Binding-site contacts:
Ligand atom C18 contacts residue VAL183 of chain 1.A at 4.0 Å (hydrophobic).
Ligand atom C9 contacts residue LEU43 of chain 1.A at 4.1 Å (hydrophobic).
Ligand atom C1 contacts residue ASN169 of chain 1.A at 3.8 Å.
Ligand atom C6 contacts residue TYR101 of chain 1.A at 3.6 Å (hydrophobic).
Ligand atom C7 contacts residue ARG104 of chain 1.A at 3.6 Å.
Ligand atom C16 contacts residue GLU111 of chain 1.A at 3.7 Å.
Ligand atom C3 contacts residue PHE46 of chain 1.A at 4.1 Å (hydrophobic).
Ligand atom C1 contacts residue LEU43 of chain 1.A at 4.1 Å (hydrophobic).
Ligand atom C21 contacts residue PRO114 of chain 1.A at 4.0 Å (hydrophobic).
Ligand atom C15 contacts residue GLU111 of chain 1.A at 3.8 Å.
Ligand atom C11 contacts residue LEU43 of chain 1.A at 4.0 Å (hydrophobic).
Ligand atom O1 contacts residue GLN100 of chain 1.A at 2.7 Å (h-bond).
Ligand atom C4 contacts residue GLN100 of chain 1.A at 3.4 Å.
Ligand atom C21 contacts residue LEU28 of chain 1.A at 3.6 Å (hydrophobic).
Ligand atom C15 contacts residue ILE207 of chain 1.A at 3.9 Å (hydrophobic).
Ligand atom C27 contacts residue PHE17 of chain 1.A at 3.7 Å (hydrophobic).
Ligand atom C17 contacts residue PRO114 of chain 1.A at 4.0 Å (hydrophobic).
Ligand atom C6 contacts residue ARG104 of chain 1.A at 4.0 Å.
Ligand atom C22 contacts residue PRO114 of chain 1.A at 3.9 Å (hydrophobic).
Ligand atom C6 contacts residue GLN100 of chain 1.A at 3.5 Å.
Ligand atom C12 contacts residue LEU43 of chain 1.A at 4.1 Å (hydrophobic).
Ligand atom C1 contacts residue PHE46 of chain 1.A at 4.1 Å (hydrophobic).
Ligand atom C5 contacts residue TYR101 of chain 1.A at 3.8 Å (hydrophobic).
Ligand atom C5 contacts residue PHE46 of chain 1.A at 4.0 Å (hydrophobic).
Ligand atom C19 contacts residue ILE171 of chain 1.A at 4.0 Å (hydrophobic).
Ligand atom C16 contacts residue ILE207 of chain 1.A at 4.1 Å (hydrophobic).
Ligand atom C4 contacts residue TYR101 of chain 1.A at 3.6 Å (hydrophobic).
Ligand atom C7 contacts residue GLN100 of chain 1.A at 4.1 Å.
Ligand atom C11 contacts residue ILE171 of chain 1.A at 4.1 Å (hydrophobic).
Ligand atom C22 contacts residue LYS112 of chain 1.A at 4.1 Å.
Ligand atom C6 contacts residue PHE46 of chain 1.A at 4.0 Å (hydrophobic).
Ligand atom C24 contacts residue LYS113 of chain 1.A at 4.1 Å.
Ligand atom C15 contacts residue VAL217 of chain 1.A at 4.0 Å (hydrophobic).
Ligand atom C26 contacts residue PHE17 of chain 1.A at 3.8 Å (hydrophobic).
Ligand atom C3 contacts residue GLN100 of chain 1.A at 3.3 Å.
Ligand atom C7 contacts residue PHE46 of chain 1.A at 3.9 Å (hydrophobic).
Ligand atom C12 contacts residue ILE171 of chain 1.A at 4.1 Å (hydrophobic).
Ligand atom C19 contacts residue GLN185 of chain 1.A at 3.6 Å.
Ligand atom O2 contacts residue LYS113 of chain 1.A at 3.6 Å.
Ligand atom C2 contacts residue ASN169 of chain 1.A at 3.4 Å.

A small-molecule ligand and the protein it binds are described below.
Small molecule (SMILES): C[C@H](CCCC(C)(C)O)[C@H]1CC[C@H]2[C@@H]3CC=C4C[C@@H](O)CC[C@]4(C)[C@H]3CC[C@]12C

Sequence of chain 1.A:
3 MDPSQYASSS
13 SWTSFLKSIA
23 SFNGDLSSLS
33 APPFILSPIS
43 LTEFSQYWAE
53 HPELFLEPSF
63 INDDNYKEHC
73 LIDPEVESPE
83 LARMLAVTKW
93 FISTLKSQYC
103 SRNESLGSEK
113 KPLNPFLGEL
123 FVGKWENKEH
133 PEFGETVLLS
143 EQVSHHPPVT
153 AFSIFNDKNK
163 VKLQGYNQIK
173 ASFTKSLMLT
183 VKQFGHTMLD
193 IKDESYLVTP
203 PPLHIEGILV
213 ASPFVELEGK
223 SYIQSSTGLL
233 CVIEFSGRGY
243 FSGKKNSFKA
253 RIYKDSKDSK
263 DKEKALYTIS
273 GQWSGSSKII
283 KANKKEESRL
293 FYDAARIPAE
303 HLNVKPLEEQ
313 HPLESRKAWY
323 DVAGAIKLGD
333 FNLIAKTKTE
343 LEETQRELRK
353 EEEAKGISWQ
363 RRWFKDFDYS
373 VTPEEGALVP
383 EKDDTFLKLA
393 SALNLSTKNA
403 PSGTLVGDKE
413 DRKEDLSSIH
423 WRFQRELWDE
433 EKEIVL